Sequence of chain 2.A:
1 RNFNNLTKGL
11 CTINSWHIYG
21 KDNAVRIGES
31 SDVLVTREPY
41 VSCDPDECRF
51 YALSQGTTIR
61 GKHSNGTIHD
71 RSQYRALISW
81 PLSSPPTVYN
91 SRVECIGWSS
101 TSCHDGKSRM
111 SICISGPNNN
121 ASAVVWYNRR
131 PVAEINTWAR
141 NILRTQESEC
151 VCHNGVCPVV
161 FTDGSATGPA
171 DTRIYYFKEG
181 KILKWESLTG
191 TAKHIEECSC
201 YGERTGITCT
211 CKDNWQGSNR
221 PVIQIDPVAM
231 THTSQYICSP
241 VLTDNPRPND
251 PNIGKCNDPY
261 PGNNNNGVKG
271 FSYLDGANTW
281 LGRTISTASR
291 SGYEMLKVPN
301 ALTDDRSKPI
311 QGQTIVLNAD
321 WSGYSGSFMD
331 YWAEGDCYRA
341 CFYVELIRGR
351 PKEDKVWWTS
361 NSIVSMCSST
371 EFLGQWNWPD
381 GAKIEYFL

Binding-site contacts:
Ligand atom C2 contacts residue TRP357 of chain 2.A at 4.0 Å (hydrophobic).
Ligand atom O7 contacts residue ASN65 of chain 2.A at 3.8 Å.
Ligand atom C1 contacts residue TRP357 of chain 2.A at 3.7 Å (hydrophobic).
Ligand atom O4 contacts residue TRP357 of chain 2.A at 4.3 Å.
Ligand atom O3 contacts residue TRP357 of chain 2.A at 4.2 Å.
Ligand atom C5 contacts residue TRP357 of chain 2.A at 4.0 Å (hydrophobic).
Ligand atom C4 contacts residue ASN65 of chain 2.A at 4.2 Å.
Ligand atom C5 contacts residue ASN65 of chain 2.A at 3.7 Å.
Ligand atom C7 contacts residue ASN65 of chain 2.A at 3.5 Å.
Ligand atom N2 contacts residue TRP357 of chain 2.A at 3.4 Å (h-bond).
Ligand atom N2 contacts residue ASN65 of chain 2.A at 2.8 Å (h-bond).
Ligand atom C7 contacts residue TRP357 of chain 2.A at 4.0 Å (hydrophobic).
Ligand atom O5 contacts residue ASN65 of chain 2.A at 2.4 Å (h-bond).
Ligand atom C3 contacts residue ASN65 of chain 2.A at 3.8 Å.
Ligand atom C2 contacts residue ASN65 of chain 2.A at 2.4 Å.
Ligand atom C8 contacts residue ASN65 of chain 2.A at 4.5 Å.
Ligand atom O5 contacts residue TRP357 of chain 2.A at 4.3 Å.
Ligand atom C3 contacts residue TRP357 of chain 2.A at 3.7 Å (hydrophobic).
Ligand atom C1 contacts residue ASN65 of chain 2.A at 1.4 Å.
Ligand atom C8 contacts residue TRP357 of chain 2.A at 3.6 Å (hydrophobic).
Ligand atom C4 contacts residue TRP357 of chain 2.A at 4.5 Å (hydrophobic).

This small molecule binds to this protein.
Small molecule (SMILES): CC(=O)N[C@@H]1[C@@H](O)[C@H](O)[C@@H](CO)O[C@H]1O